Sequence of chain 1.A:
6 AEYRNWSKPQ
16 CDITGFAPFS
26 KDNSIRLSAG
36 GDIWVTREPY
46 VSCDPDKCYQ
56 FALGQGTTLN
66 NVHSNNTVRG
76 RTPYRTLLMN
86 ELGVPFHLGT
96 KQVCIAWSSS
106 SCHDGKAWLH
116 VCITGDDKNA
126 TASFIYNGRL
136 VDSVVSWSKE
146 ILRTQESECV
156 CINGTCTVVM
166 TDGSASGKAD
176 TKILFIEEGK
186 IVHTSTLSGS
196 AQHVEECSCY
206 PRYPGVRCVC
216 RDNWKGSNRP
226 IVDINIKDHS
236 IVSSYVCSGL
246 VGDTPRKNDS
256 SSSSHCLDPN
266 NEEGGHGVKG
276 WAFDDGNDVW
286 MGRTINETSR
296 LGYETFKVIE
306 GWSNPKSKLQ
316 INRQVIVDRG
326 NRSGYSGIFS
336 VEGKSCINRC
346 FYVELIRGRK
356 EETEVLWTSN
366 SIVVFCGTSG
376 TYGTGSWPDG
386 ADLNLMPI

This protein binds this small molecule.
Small molecule (SMILES): CC(=O)N[C@@H]1[C@@H](O)[C@H](O)[C@@H](CO)O[C@H]1O

Binding-site contacts:
Ligand atom N2 contacts residue ASN291 of chain 1.A at 3.2 Å (h-bond).
Ligand atom C8 contacts residue GLU292 of chain 1.A at 3.6 Å.
Ligand atom C1 contacts residue SER294 of chain 1.A at 4.1 Å.
Ligand atom O7 contacts residue ASN291 of chain 1.A at 3.6 Å.
Ligand atom O5 contacts residue ASN291 of chain 1.A at 2.3 Å (h-bond).
Ligand atom C7 contacts residue ASN291 of chain 1.A at 3.7 Å.
Ligand atom C7 contacts residue ARG324 of chain 1.A at 4.4 Å.
Ligand atom O7 contacts residue ARG324 of chain 1.A at 3.5 Å (salt-bridge).
Ligand atom C3 contacts residue ASN291 of chain 1.A at 4.0 Å.
Ligand atom C5 contacts residue ASN291 of chain 1.A at 3.6 Å.
Ligand atom O5 contacts residue SER294 of chain 1.A at 3.2 Å (h-bond).
Ligand atom C5 contacts residue SER294 of chain 1.A at 3.8 Å.
Ligand atom C1 contacts residue ASN291 of chain 1.A at 1.5 Å.
Ligand atom C6 contacts residue SER294 of chain 1.A at 3.5 Å.
Ligand atom C2 contacts residue ASN291 of chain 1.A at 2.6 Å.
Ligand atom C4 contacts residue ASN291 of chain 1.A at 4.3 Å.
Ligand atom C7 contacts residue GLU292 of chain 1.A at 4.2 Å.
Ligand atom O5 contacts residue LEU296 of chain 1.A at 3.9 Å.